Sequence of chain 59.C:
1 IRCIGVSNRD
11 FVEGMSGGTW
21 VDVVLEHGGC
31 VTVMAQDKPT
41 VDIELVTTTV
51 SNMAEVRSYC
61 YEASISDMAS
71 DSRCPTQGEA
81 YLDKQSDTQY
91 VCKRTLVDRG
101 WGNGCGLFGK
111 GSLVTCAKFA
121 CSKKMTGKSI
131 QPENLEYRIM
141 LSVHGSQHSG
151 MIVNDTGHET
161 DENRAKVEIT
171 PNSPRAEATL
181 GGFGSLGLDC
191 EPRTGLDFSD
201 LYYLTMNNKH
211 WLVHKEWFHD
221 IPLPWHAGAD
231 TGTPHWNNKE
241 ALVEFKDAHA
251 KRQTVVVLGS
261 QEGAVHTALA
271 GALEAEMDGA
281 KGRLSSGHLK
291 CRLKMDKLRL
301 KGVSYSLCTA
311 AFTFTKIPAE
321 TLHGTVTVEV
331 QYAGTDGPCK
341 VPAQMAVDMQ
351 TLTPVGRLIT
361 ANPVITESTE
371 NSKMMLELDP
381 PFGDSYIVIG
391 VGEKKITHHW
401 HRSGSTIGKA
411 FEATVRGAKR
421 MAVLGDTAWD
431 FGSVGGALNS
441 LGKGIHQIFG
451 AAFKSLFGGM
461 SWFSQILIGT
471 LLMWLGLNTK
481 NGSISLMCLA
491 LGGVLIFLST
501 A

Binding-site contacts:
Ligand atom C6 contacts residue MET151 of chain 59.C at 4.5 Å (hydrophobic).
Ligand atom O5 contacts residue ASN154 of chain 59.C at 4.0 Å.
Ligand atom C1 contacts residue THR156 of chain 59.C at 3.6 Å.
Ligand atom C7 contacts residue ASN154 of chain 59.C at 3.3 Å.
Ligand atom O6 contacts residue MET151 of chain 59.C at 3.4 Å.
Ligand atom C1 contacts residue ASN154 of chain 59.C at 3.4 Å.
Ligand atom O7 contacts residue ASN154 of chain 59.C at 2.6 Å (h-bond).
Ligand atom N2 contacts residue ASN154 of chain 59.C at 3.8 Å.
Ligand atom C8 contacts residue ASN154 of chain 59.C at 3.6 Å.
Ligand atom C2 contacts residue ASN154 of chain 59.C at 3.5 Å.
Ligand atom N2 contacts residue THR156 of chain 59.C at 3.6 Å (h-bond).
Ligand atom C7 contacts residue THR156 of chain 59.C at 3.9 Å.
Ligand atom C8 contacts residue THR156 of chain 59.C at 4.0 Å.
Ligand atom C2 contacts residue THR156 of chain 59.C at 4.2 Å.

This protein binds this small molecule.
Small molecule (SMILES): CC(=O)N[C@H]1[C@H](O[C@H]2[C@H](O)[C@@H](NC(C)=O)CO[C@@H]2CO)O[C@H](CO)[C@@H](O)[C@@H]1O